Sequence of chain 1.E:
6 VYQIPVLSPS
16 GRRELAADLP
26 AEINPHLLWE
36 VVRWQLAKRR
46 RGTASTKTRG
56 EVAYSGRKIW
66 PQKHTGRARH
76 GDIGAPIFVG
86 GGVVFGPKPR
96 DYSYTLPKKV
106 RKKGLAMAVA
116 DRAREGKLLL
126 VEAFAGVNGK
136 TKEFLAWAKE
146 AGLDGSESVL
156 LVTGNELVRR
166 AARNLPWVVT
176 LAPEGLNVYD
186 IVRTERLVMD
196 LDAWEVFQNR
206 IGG

Binding-site contacts:
Ligand atom NH2 contacts residue THR175 of chain 1.E at 3.2 Å (h-bond).
Ligand atom CZ contacts residue THR175 of chain 1.E at 3.2 Å.
Ligand atom NH2 contacts residue ARG164 of chain 1.E at 3.8 Å.
Ligand atom C contacts residue MG1 of chain 1.WG at 3.6 Å.
Ligand atom OXT contacts residue MG1 of chain 1.WG at 3.0 Å.
Ligand atom NE contacts residue THR175 of chain 1.E at 3.4 Å (h-bond).
Ligand atom NH1 contacts residue THR175 of chain 1.E at 3.1 Å (h-bond).
Ligand atom CG contacts residue THR175 of chain 1.E at 3.7 Å.
Ligand atom NH2 contacts residue LEU176 of chain 1.E at 4.4 Å.
Ligand atom CD contacts residue THR175 of chain 1.E at 4.2 Å.
Ligand atom O contacts residue MG1 of chain 1.WG at 3.6 Å.

This protein binds this small molecule.
Small molecule (SMILES): NC(=[NH2+])NCCC[C@H](N)C(=O)O